Sequence of chain 1.A:
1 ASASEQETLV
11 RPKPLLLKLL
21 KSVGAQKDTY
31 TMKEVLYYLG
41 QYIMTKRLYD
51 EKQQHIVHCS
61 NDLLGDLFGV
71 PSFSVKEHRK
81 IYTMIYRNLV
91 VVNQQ

Sequence of chain 1.B:
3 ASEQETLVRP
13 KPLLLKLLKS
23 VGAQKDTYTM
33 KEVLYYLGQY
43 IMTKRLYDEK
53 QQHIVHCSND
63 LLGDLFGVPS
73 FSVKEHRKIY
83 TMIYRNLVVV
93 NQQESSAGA

This small molecule binds to this protein.
Small molecule (SMILES): CCC[C@H]1N(C(=O)c2cnccc2C(F)(F)F)CCC[C@@]1(Oc1csc(C(F)(F)F)c1)C(=O)N1CCN(c2ccccc2OCCCC(=O)O)CC1

Binding-site contacts:
Ligand atom F1 contacts residue VAL75 of chain 1.A at 3.2 Å.
Ligand atom C1 contacts residue HIS78 of chain 1.A at 3.7 Å.
Ligand atom C23 contacts residue GLN54 of chain 1.A at 3.7 Å.
Ligand atom O1 contacts residue 62R1 of chain 1.E at 3.7 Å.
Ligand atom C32 contacts residue ILE43 of chain 1.A at 3.6 Å (hydrophobic).
Ligand atom F5 contacts residue ILE81 of chain 1.A at 3.4 Å.
Ligand atom C3 contacts residue HIS78 of chain 1.A at 3.4 Å.
Ligand atom O1 contacts residue GLN6 of chain 1.A at 2.8 Å (h-bond).
Ligand atom C25 contacts residue 62R1 of chain 1.E at 3.2 Å.
Ligand atom C29 contacts residue LEU36 of chain 1.A at 3.2 Å (hydrophobic).
Ligand atom C16 contacts residue MET44 of chain 1.A at 3.6 Å (hydrophobic).
Ligand atom F3 contacts residue ILE43 of chain 1.A at 3.2 Å.
Ligand atom F contacts residue GLN54 of chain 1.A at 3.2 Å.
Ligand atom S contacts residue LEU36 of chain 1.A at 2.9 Å (h-bond).
Ligand atom O3 contacts residue 62R1 of chain 1.E at 3.3 Å (h-bond).
Ligand atom F4 contacts residue ILE43 of chain 1.A at 3.5 Å.
Ligand atom S contacts residue GLY40 of chain 1.A at 3.6 Å.
Ligand atom C22 contacts residue TYR49 of chain 1.A at 3.6 Å (hydrophobic).
Ligand atom C34 contacts residue VAL75 of chain 1.A at 3.7 Å (hydrophobic).
Ligand atom N3 contacts residue MET44 of chain 1.A at 3.7 Å.
Ligand atom C15 contacts residue TYR37 of chain 1.B at 3.7 Å (hydrophobic).
Ligand atom C29 contacts residue GLY40 of chain 1.A at 3.5 Å.
Ligand atom C26 contacts residue TYR37 of chain 1.B at 3.6 Å (hydrophobic).
Ligand atom F3 contacts residue PHE73 of chain 1.A at 3.1 Å.
Ligand atom C16 contacts residue GLY40 of chain 1.A at 3.6 Å.
Ligand atom C22 contacts residue GLN54 of chain 1.A at 3.6 Å.
Ligand atom C15 contacts residue MET44 of chain 1.A at 3.7 Å (hydrophobic).
Ligand atom C2 contacts residue HIS78 of chain 1.A at 3.5 Å.
Ligand atom F contacts residue ILE43 of chain 1.A at 3.7 Å.
Ligand atom C2 contacts residue TYR82 of chain 1.A at 3.6 Å (hydrophobic).
Ligand atom F1 contacts residue GLN54 of chain 1.A at 3.0 Å.
Ligand atom O1 contacts residue LEU36 of chain 1.A at 3.5 Å.
Ligand atom O2 contacts residue GLN6 of chain 1.A at 3.5 Å (h-bond).
Ligand atom C4 contacts residue HIS78 of chain 1.A at 3.6 Å.
Ligand atom C17 contacts residue GLY40 of chain 1.A at 3.6 Å.
Ligand atom C33 contacts residue 62R1 of chain 1.E at 3.4 Å.
Ligand atom C26 contacts residue LYS33 of chain 1.B at 3.5 Å.
Ligand atom C31 contacts residue VAL75 of chain 1.A at 3.7 Å (hydrophobic).
Ligand atom C9 contacts residue GLN6 of chain 1.A at 3.5 Å.
Ligand atom C24 contacts residue GLN54 of chain 1.A at 3.4 Å.